Sequence of chain 1.E:
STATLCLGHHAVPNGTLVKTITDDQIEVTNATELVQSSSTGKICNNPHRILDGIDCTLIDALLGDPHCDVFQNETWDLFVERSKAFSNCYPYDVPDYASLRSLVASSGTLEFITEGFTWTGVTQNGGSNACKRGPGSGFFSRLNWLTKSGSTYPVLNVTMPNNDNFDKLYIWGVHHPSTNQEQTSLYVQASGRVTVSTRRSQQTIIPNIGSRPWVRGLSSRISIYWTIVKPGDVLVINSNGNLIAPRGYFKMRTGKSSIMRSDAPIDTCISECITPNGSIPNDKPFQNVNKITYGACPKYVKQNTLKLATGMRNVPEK

Binding-site contacts:
Ligand atom C7 contacts residue PRO237 of chain 1.E at 4.5 Å (hydrophobic).
Ligand atom O7 contacts residue PRO237 of chain 1.E at 3.6 Å.
Ligand atom C1 contacts residue ASN181 of chain 1.C at 1.4 Å.
Ligand atom N2 contacts residue SER235 of chain 1.E at 4.0 Å.
Ligand atom O3 contacts residue TRP238 of chain 1.E at 3.9 Å.
Ligand atom N2 contacts residue ASN181 of chain 1.C at 2.9 Å (h-bond).
Ligand atom C5 contacts residue ASN181 of chain 1.C at 3.6 Å.
Ligand atom C8 contacts residue VAL260 of chain 1.C at 4.4 Å (hydrophobic).
Ligand atom O5 contacts residue TRP238 of chain 1.E at 4.4 Å.
Ligand atom O6 contacts residue THR183 of chain 1.C at 3.3 Å.
Ligand atom C2 contacts residue TRP238 of chain 1.E at 4.1 Å (hydrophobic).
Ligand atom O7 contacts residue TRP238 of chain 1.E at 3.0 Å (h-bond).
Ligand atom C2 contacts residue ASN181 of chain 1.C at 2.5 Å.
Ligand atom N2 contacts residue TRP238 of chain 1.E at 4.5 Å.
Ligand atom C7 contacts residue ASN181 of chain 1.C at 3.1 Å.
Ligand atom O5 contacts residue TRP238 of chain 1.E at 4.1 Å.
Ligand atom O6 contacts residue TRP238 of chain 1.E at 4.3 Å.
Ligand atom C1 contacts residue SER235 of chain 1.E at 3.5 Å.
Ligand atom C6 contacts residue THR183 of chain 1.C at 3.6 Å.
Ligand atom C2 contacts residue SER235 of chain 1.E at 4.3 Å.
Ligand atom C7 contacts residue TRP238 of chain 1.E at 3.9 Å (hydrophobic).
Ligand atom C8 contacts residue ASN181 of chain 1.C at 4.3 Å.
Ligand atom C4 contacts residue ASN181 of chain 1.C at 4.2 Å.
Ligand atom C5 contacts residue TRP238 of chain 1.E at 3.9 Å (hydrophobic).
Ligand atom O7 contacts residue ARG236 of chain 1.E at 3.8 Å.
Ligand atom C1 contacts residue TRP238 of chain 1.E at 4.4 Å (hydrophobic).
Ligand atom C3 contacts residue ASN181 of chain 1.C at 3.8 Å.
Ligand atom C6 contacts residue TRP238 of chain 1.E at 4.2 Å (hydrophobic).
Ligand atom C8 contacts residue VAL258 of chain 1.C at 3.6 Å (hydrophobic).
Ligand atom O7 contacts residue ASN181 of chain 1.C at 3.0 Å (h-bond).
Ligand atom C4 contacts residue TRP238 of chain 1.E at 4.1 Å (hydrophobic).
Ligand atom C8 contacts residue THR183 of chain 1.C at 3.9 Å.
Ligand atom O5 contacts residue ASN181 of chain 1.C at 2.3 Å (h-bond).
Ligand atom C6 contacts residue TRP238 of chain 1.E at 4.2 Å (hydrophobic).
Ligand atom O5 contacts residue SER235 of chain 1.E at 4.5 Å.

The protein below binds the small molecule below.
Small molecule (SMILES): CC(=O)N[C@H]1[C@H](O[C@H]2[C@H](O)[C@@H](NC(C)=O)CO[C@@H]2CO)O[C@H](CO)[C@@H](O[C@@H]2O[C@H](CO[C@H]3O[C@H](CO)[C@@H](O)[C@H](O)[C@@H]3O)[C@@H](O)[C@H](O[C@H]3O[C@H](CO)[C@@H](O)[C@H](O)[C@@H]3O)[C@@H]2O)[C@@H]1O

Sequence of chain 1.C:
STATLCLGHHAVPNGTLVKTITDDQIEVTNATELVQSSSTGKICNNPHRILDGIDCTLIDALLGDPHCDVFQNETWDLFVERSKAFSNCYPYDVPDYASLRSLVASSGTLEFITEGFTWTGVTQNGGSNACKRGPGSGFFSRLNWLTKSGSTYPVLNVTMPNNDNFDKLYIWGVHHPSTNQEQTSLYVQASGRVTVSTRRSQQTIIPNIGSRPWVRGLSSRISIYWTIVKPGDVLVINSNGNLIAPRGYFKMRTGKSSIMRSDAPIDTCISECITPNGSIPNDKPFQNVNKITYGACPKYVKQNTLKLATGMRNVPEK